Sequence of chain 1.A:
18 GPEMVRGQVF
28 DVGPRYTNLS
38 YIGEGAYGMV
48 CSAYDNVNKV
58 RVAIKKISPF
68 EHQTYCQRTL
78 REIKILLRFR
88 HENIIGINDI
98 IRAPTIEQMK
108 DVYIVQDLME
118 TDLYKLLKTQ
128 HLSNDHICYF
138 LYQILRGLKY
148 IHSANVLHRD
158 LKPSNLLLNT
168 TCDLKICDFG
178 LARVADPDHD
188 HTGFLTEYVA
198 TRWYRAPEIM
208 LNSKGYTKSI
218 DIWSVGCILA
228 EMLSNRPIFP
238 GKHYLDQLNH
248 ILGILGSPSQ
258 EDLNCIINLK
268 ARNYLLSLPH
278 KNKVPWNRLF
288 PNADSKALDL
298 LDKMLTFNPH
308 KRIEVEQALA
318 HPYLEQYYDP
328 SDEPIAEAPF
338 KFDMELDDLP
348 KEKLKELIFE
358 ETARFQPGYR

A small-molecule ligand and the protein it binds are described below.
Small molecule (SMILES): Cc1ccc(-n2nnc3c(=O)n(CC(=O)NCc4ccc5c(c4)OCO5)cnc32)cc1C

Binding-site contacts:
Ligand atom N09 contacts residue HIS133 of chain 1.A at 3.4 Å.
Ligand atom C01 contacts residue HIS133 of chain 1.A at 2.8 Å.
Ligand atom O18 contacts residue TYR136 of chain 1.A at 4.3 Å.
Ligand atom C03 contacts residue HIS133 of chain 1.A at 2.9 Å.
Ligand atom C06 contacts residue SER130 of chain 1.A at 4.4 Å.
Ligand atom C02 contacts residue HIS133 of chain 1.A at 3.1 Å.
Ligand atom N20 contacts residue HIS133 of chain 1.A at 4.1 Å.
Ligand atom C06 contacts residue HIS133 of chain 1.A at 3.4 Å.
Ligand atom C25 contacts residue GLN127 of chain 1.A at 3.8 Å.
Ligand atom C14 contacts residue TYR136 of chain 1.A at 4.3 Å (hydrophobic).
Ligand atom N08 contacts residue HIS133 of chain 1.A at 3.6 Å.
Ligand atom N04 contacts residue HIS133 of chain 1.A at 3.5 Å (h-bond).
Ligand atom C13 contacts residue TYR136 of chain 1.A at 4.3 Å (hydrophobic).
Ligand atom C28 contacts residue GLN127 of chain 1.A at 3.9 Å.
Ligand atom C27 contacts residue GLN127 of chain 1.A at 3.6 Å.
Ligand atom O16 contacts residue TYR136 of chain 1.A at 4.2 Å.
Ligand atom O23 contacts residue HIS133 of chain 1.A at 3.9 Å.
Ligand atom C31 contacts residue GLN127 of chain 1.A at 4.2 Å.
Ligand atom C19 contacts residue HIS133 of chain 1.A at 4.4 Å.
Ligand atom O23 contacts residue ASP132 of chain 1.A at 3.0 Å.
Ligand atom N07 contacts residue HIS133 of chain 1.A at 3.5 Å (h-bond).
Ligand atom C26 contacts residue GLN127 of chain 1.A at 3.6 Å.
Ligand atom N05 contacts residue HIS133 of chain 1.A at 3.2 Å (h-bond).
Ligand atom C17 contacts residue TYR136 of chain 1.A at 4.0 Å (hydrophobic).
Ligand atom C25 contacts residue HIS133 of chain 1.A at 4.3 Å.
Ligand atom C13 contacts residue TYR324 of chain 1.A at 3.9 Å (hydrophobic).
Ligand atom C15 contacts residue TYR136 of chain 1.A at 4.2 Å (hydrophobic).
Ligand atom C12 contacts residue TYR136 of chain 1.A at 4.4 Å (hydrophobic).
Ligand atom C11 contacts residue TYR136 of chain 1.A at 4.3 Å (hydrophobic).
Ligand atom O24 contacts residue HIS133 of chain 1.A at 3.5 Å (h-bond).
Ligand atom C12 contacts residue THR168 of chain 1.A at 4.4 Å.
Ligand atom C21 contacts residue ASP132 of chain 1.A at 4.1 Å.
Ligand atom C21 contacts residue HIS133 of chain 1.A at 3.9 Å.
Ligand atom C30 contacts residue GLN127 of chain 1.A at 4.0 Å.
Ligand atom C32 contacts residue GLN127 of chain 1.A at 4.3 Å.
Ligand atom C29 contacts residue GLN127 of chain 1.A at 3.9 Å.
Ligand atom C22 contacts residue HIS133 of chain 1.A at 4.3 Å.